A small-molecule ligand and the protein it binds are described below.
Small molecule (SMILES): Nc1ccn([C@@H]2O[C@H](CO[P](=O)(O)O[C@H]3[C@@H](O)[C@H](n4ccc(=O)[nH]c4=O)O[C@@H]3CO[P](=O)(O)O[C@H]3[C@@H](O)[C@H](n4ccc(N)nc4=O)O[C@@H]3CO[P](=O)(O)O[C@H]3[C@@H](O)[C@H](n4ccc(=O)[nH]c4=O)O[C@@H]3COP(=O)=O)[C@@H](O[P](=O)(O)OC[C@H]3O[C@@H](n4ccc(=O)[nH]c4=O)[C@H](O)[C@@H]3O[P](=O)(O)OC[C@H]3O[C@@H](n4cnc5c(N)ncnc54)[C@H](O)[C@@H]3O)[C@H]2O)c(=O)n1

Binding-site contacts:
Ligand atom O4' contacts residue GLY81 of chain 1.LA at 3.7 Å.
Ligand atom N1 contacts residue GLY81 of chain 1.LA at 4.5 Å.
Ligand atom C6 contacts residue GLY81 of chain 1.LA at 4.2 Å.
Ligand atom C5' contacts residue GLY81 of chain 1.LA at 4.4 Å.
Ligand atom OP1 contacts residue MG1 of chain 1.NM at 3.4 Å.

Sequence of chain 1.LA:
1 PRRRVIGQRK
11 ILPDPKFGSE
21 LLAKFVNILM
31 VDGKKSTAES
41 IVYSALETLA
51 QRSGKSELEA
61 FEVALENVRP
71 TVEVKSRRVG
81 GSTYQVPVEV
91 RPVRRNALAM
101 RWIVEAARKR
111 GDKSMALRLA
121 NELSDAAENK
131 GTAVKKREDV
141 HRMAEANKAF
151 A